A protein and the small-molecule ligand that binds it are described below.
Small molecule (SMILES): CC(=O)N[C@@H]1[C@@H](O)[C@H](O)[C@@H](CO)O[C@H]1O

Binding-site contacts:
Ligand atom O5 contacts residue THR153 of chain 1.F at 3.2 Å (h-bond).
Ligand atom C1 contacts residue ASN151 of chain 1.F at 1.4 Å.
Ligand atom C5 contacts residue ASN151 of chain 1.F at 3.6 Å.
Ligand atom C7 contacts residue VAL156 of chain 1.F at 3.9 Å (hydrophobic).
Ligand atom C8 contacts residue VAL156 of chain 1.F at 4.0 Å (hydrophobic).
Ligand atom N2 contacts residue ASN151 of chain 1.F at 2.9 Å (h-bond).
Ligand atom C7 contacts residue ASN151 of chain 1.F at 4.0 Å.
Ligand atom O7 contacts residue VAL156 of chain 1.F at 4.2 Å.
Ligand atom O5 contacts residue ASN151 of chain 1.F at 2.3 Å (h-bond).
Ligand atom O7 contacts residue ASN151 of chain 1.F at 4.5 Å.
Ligand atom C3 contacts residue ASN151 of chain 1.F at 3.8 Å.
Ligand atom C1 contacts residue THR153 of chain 1.F at 4.2 Å.
Ligand atom C4 contacts residue ASN151 of chain 1.F at 4.2 Å.
Ligand atom N2 contacts residue VAL156 of chain 1.F at 4.1 Å.
Ligand atom C6 contacts residue THR153 of chain 1.F at 3.6 Å.
Ligand atom C5 contacts residue THR153 of chain 1.F at 3.9 Å.
Ligand atom C2 contacts residue ASN151 of chain 1.F at 2.4 Å.
Ligand atom O6 contacts residue THR153 of chain 1.F at 3.2 Å (h-bond).

Sequence of chain 1.F:
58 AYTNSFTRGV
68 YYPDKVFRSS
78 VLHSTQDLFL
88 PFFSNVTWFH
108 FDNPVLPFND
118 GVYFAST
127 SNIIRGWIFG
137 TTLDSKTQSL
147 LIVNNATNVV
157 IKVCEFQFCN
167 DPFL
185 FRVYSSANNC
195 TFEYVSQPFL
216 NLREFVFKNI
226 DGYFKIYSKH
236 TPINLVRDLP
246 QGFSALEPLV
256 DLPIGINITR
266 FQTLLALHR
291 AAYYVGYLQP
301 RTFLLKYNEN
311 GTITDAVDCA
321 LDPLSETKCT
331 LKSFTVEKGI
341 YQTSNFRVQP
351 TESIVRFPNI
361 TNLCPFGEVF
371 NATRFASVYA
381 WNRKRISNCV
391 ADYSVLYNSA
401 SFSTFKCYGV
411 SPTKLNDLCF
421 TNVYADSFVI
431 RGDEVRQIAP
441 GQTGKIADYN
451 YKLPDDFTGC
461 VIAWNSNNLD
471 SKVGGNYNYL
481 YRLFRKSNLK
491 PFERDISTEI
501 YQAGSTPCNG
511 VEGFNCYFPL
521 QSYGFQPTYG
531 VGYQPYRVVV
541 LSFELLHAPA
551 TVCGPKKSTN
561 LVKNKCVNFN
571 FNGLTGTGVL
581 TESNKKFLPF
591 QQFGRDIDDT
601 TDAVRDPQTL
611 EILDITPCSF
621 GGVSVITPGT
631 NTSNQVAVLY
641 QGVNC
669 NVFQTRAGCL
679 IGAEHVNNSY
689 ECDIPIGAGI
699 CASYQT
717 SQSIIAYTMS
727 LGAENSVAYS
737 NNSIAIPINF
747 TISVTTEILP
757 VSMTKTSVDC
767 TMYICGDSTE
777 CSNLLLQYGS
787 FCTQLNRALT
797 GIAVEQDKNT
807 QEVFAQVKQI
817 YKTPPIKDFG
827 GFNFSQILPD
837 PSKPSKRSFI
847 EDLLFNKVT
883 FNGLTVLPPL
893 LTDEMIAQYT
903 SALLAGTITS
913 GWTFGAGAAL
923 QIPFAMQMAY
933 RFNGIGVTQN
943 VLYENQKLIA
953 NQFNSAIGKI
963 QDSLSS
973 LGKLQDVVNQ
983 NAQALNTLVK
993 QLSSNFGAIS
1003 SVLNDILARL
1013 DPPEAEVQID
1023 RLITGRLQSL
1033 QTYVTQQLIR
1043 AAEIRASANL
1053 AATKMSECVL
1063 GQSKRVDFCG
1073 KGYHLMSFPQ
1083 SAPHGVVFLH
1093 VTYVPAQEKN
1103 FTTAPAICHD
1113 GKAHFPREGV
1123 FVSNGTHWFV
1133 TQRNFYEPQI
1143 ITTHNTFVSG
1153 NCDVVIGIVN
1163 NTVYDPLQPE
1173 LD